The protein below binds the small molecule below.
Small molecule (SMILES): Nc1ccn([C@@H]2O[C@H](CO)[C@@H](OP(=O)(O)O)[C@H]2O)c(=O)n1

Sequence of chain 1.B:
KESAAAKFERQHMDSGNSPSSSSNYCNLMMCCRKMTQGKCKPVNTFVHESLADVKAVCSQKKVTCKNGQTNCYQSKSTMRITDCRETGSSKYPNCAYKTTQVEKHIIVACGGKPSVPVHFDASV

Sequence of chain 1.A:
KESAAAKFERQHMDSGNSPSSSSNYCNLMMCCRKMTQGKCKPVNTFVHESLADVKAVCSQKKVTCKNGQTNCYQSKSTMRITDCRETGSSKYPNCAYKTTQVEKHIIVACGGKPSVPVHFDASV

Binding-site contacts:
Ligand atom N4 contacts residue SER123 of chain 1.B at 3.7 Å.
Ligand atom C2 contacts residue ASN44 of chain 1.B at 3.9 Å.
Ligand atom C2 contacts residue VAL43 of chain 1.B at 4.0 Å (hydrophobic).
Ligand atom C2' contacts residue LYS41 of chain 1.B at 3.9 Å.
Ligand atom C4 contacts residue PHE120 of chain 1.B at 3.8 Å (hydrophobic).
Ligand atom C3' contacts residue HIS119 of chain 1.B at 3.8 Å.
Ligand atom C3' contacts residue LYS41 of chain 1.B at 4.0 Å.
Ligand atom N3 contacts residue VAL43 of chain 1.B at 3.9 Å.
Ligand atom C1' contacts residue PHE120 of chain 1.B at 3.8 Å (hydrophobic).
Ligand atom N1 contacts residue VAL43 of chain 1.B at 4.0 Å.
Ligand atom O2 contacts residue PHE120 of chain 1.B at 3.8 Å.
Ligand atom P contacts residue HIS119 of chain 1.B at 4.0 Å.
Ligand atom O1P contacts residue HIS119 of chain 1.B at 3.2 Å.
Ligand atom C5 contacts residue ASP121 of chain 1.B at 3.9 Å.
Ligand atom C6 contacts residue VAL43 of chain 1.B at 4.0 Å (hydrophobic).
Ligand atom O4' contacts residue VAL43 of chain 1.B at 3.5 Å (h-bond).
Ligand atom N4 contacts residue THR45 of chain 1.B at 3.1 Å (h-bond).
Ligand atom O2' contacts residue HIS119 of chain 1.B at 3.6 Å.
Ligand atom C2 contacts residue PHE120 of chain 1.B at 3.6 Å (hydrophobic).
Ligand atom N1 contacts residue PHE120 of chain 1.B at 3.9 Å.
Ligand atom C4 contacts residue THR45 of chain 1.B at 3.3 Å.
Ligand atom N4 contacts residue ARG85 of chain 1.B at 3.6 Å (salt-bridge).
Ligand atom C6 contacts residue ASP121 of chain 1.B at 3.9 Å.
Ligand atom C5 contacts residue VAL43 of chain 1.B at 3.9 Å (hydrophobic).
Ligand atom N4 contacts residue PHE120 of chain 1.B at 3.8 Å.
Ligand atom O2 contacts residue ASN44 of chain 1.B at 3.2 Å.
Ligand atom O2 contacts residue VAL43 of chain 1.B at 3.9 Å.
Ligand atom O2 contacts residue THR45 of chain 1.B at 3.0 Å (h-bond).
Ligand atom O2' contacts residue PHE120 of chain 1.B at 2.4 Å (h-bond).
Ligand atom C2' contacts residue PHE120 of chain 1.B at 3.6 Å (hydrophobic).
Ligand atom C2 contacts residue THR45 of chain 1.B at 3.7 Å.
Ligand atom O3P contacts residue LYS41 of chain 1.B at 3.8 Å.
Ligand atom O3' contacts residue LYS41 of chain 1.B at 3.1 Å.
Ligand atom O2P contacts residue HIS119 of chain 1.B at 3.8 Å.
Ligand atom O2P contacts residue GLN11 of chain 1.A at 3.6 Å (h-bond).
Ligand atom N3 contacts residue PHE120 of chain 1.B at 3.4 Å.
Ligand atom N3 contacts residue THR45 of chain 1.B at 2.7 Å (h-bond).
Ligand atom C4 contacts residue VAL43 of chain 1.B at 3.9 Å (hydrophobic).
Ligand atom O2' contacts residue HIS12 of chain 1.A at 3.9 Å.
Ligand atom O2 contacts residue HIS12 of chain 1.A at 3.4 Å.